This small molecule binds to this protein.
Small molecule (SMILES): N#C[Fe](=C=O)C#N

Binding-site contacts:
Ligand atom C2 contacts residue ARG479 of chain 1.B at 3.4 Å.
Ligand atom C1 contacts residue VAL500 of chain 1.B at 3.7 Å (hydrophobic).
Ligand atom O3 contacts residue VAL500 of chain 1.B at 3.5 Å.
Ligand atom C3 contacts residue CYS549 of chain 1.B at 3.1 Å (hydrophobic).
Ligand atom O3 contacts residue ALA477 of chain 1.B at 3.8 Å.
Ligand atom O3 contacts residue THR67 of chain 1.B at 3.7 Å.
Ligand atom N2 contacts residue ARG479 of chain 1.B at 3.0 Å (salt-bridge).
Ligand atom N1 contacts residue SER502 of chain 1.B at 2.8 Å (h-bond).
Ligand atom C3 contacts residue VAL500 of chain 1.B at 3.5 Å (hydrophobic).
Ligand atom N2 contacts residue CYS64 of chain 1.B at 3.4 Å.
Ligand atom C1 contacts residue CYS546 of chain 1.B at 3.7 Å (hydrophobic).
Ligand atom C1 contacts residue CYS64 of chain 1.B at 4.1 Å (hydrophobic).
Ligand atom C3 contacts residue HIS68 of chain 1.B at 3.6 Å.
Ligand atom C3 contacts residue CYS64 of chain 1.B at 3.1 Å (hydrophobic).
Ligand atom C1 contacts residue PRO501 of chain 1.B at 3.7 Å (hydrophobic).
Ligand atom N2 contacts residue PRO478 of chain 1.B at 3.3 Å.
Ligand atom O3 contacts residue CYS64 of chain 1.B at 4.1 Å.
Ligand atom N2 contacts residue ALA477 of chain 1.B at 3.6 Å.
Ligand atom N1 contacts residue ARG479 of chain 1.B at 3.7 Å.
Ligand atom O3 contacts residue LEU482 of chain 1.B at 3.5 Å.
Ligand atom N1 contacts residue PRO501 of chain 1.B at 3.4 Å.
Ligand atom FE contacts residue NI1 of chain 1.I at 2.6 Å.
Ligand atom O3 contacts residue CYS549 of chain 1.B at 4.0 Å.
Ligand atom O3 contacts residue PRO501 of chain 1.B at 3.3 Å.
Ligand atom C1 contacts residue CYS549 of chain 1.B at 3.0 Å (hydrophobic).
Ligand atom C2 contacts residue CYS549 of chain 1.B at 4.1 Å (hydrophobic).
Ligand atom N1 contacts residue CYS549 of chain 1.B at 3.4 Å.
Ligand atom FE contacts residue CYS549 of chain 1.B at 2.2 Å.
Ligand atom C3 contacts residue PRO501 of chain 1.B at 3.8 Å (hydrophobic).
Ligand atom C1 contacts residue NI1 of chain 1.I at 3.6 Å.
Ligand atom N1 contacts residue CYS546 of chain 1.B at 3.9 Å.
Ligand atom C1 contacts residue SER502 of chain 1.B at 3.8 Å.
Ligand atom O3 contacts residue HIS68 of chain 1.B at 3.6 Å (h-bond).
Ligand atom FE contacts residue CYS64 of chain 1.B at 2.3 Å.
Ligand atom C1 contacts residue ARG479 of chain 1.B at 3.6 Å.
Ligand atom C2 contacts residue ALA477 of chain 1.B at 4.1 Å (hydrophobic).
Ligand atom N1 contacts residue VAL500 of chain 1.B at 3.8 Å.
Ligand atom C2 contacts residue NI1 of chain 1.I at 3.8 Å.
Ligand atom C3 contacts residue THR67 of chain 1.B at 3.8 Å.
Ligand atom C2 contacts residue CYS64 of chain 1.B at 3.0 Å (hydrophobic).

Sequence of chain 1.B:
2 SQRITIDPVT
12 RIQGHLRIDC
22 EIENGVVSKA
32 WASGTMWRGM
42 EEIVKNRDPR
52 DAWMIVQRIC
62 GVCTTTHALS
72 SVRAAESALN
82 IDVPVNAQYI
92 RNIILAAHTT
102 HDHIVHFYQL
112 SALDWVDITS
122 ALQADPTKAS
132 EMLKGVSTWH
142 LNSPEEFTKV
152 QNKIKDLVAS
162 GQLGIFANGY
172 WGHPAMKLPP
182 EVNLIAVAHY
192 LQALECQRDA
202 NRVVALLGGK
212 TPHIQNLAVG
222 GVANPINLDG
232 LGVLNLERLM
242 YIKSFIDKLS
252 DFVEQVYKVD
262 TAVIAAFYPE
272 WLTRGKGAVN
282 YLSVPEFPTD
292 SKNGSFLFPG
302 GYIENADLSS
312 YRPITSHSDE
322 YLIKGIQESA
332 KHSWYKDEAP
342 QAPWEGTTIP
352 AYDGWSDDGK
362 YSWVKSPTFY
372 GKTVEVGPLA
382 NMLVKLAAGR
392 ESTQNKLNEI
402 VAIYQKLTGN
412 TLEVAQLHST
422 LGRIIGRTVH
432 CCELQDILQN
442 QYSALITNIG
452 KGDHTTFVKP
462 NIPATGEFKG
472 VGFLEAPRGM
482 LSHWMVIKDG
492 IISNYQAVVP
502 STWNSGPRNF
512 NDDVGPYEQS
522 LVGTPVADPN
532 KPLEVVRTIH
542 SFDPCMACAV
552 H